Sequence of chain 1.C:
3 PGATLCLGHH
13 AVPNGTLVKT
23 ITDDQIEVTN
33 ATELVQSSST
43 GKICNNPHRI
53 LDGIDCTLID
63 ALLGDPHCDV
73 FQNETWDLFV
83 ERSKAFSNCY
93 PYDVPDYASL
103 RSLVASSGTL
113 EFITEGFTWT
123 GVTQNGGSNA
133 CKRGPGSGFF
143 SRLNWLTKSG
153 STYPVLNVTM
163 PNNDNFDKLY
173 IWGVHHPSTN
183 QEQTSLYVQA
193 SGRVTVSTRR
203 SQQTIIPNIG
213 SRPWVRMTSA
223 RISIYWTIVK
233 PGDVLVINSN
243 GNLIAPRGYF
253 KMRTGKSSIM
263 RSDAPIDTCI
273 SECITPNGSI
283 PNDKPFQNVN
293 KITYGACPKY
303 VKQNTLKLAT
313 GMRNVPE

Binding-site contacts:
Ligand atom C7 contacts residue TRP147 of chain 1.C at 3.7 Å (hydrophobic).
Ligand atom C9 contacts residue LEU188 of chain 1.C at 3.8 Å (hydrophobic).
Ligand atom N5 contacts residue GLY129 of chain 1.C at 2.8 Å (h-bond).
Ligand atom C11 contacts residue THR149 of chain 1.C at 3.9 Å.
Ligand atom C5 contacts residue GLY129 of chain 1.C at 3.6 Å.
Ligand atom C10 contacts residue GLY129 of chain 1.C at 3.8 Å.
Ligand atom O4 contacts residue GLY129 of chain 1.C at 3.8 Å.
Ligand atom C11 contacts residue GLY129 of chain 1.C at 3.8 Å.
Ligand atom C1 contacts residue SER130 of chain 1.C at 3.6 Å.
Ligand atom C6 contacts residue TRP147 of chain 1.C at 4.3 Å (hydrophobic).
Ligand atom O1B contacts residue SER130 of chain 1.C at 2.6 Å (h-bond).
Ligand atom C8 contacts residue TRP147 of chain 1.C at 4.0 Å (hydrophobic).
Ligand atom O9 contacts residue TYR92 of chain 1.C at 2.8 Å (h-bond).
Ligand atom C5 contacts residue MET219 of chain 1.C at 3.8 Å (hydrophobic).
Ligand atom O8 contacts residue TRP147 of chain 1.C at 3.7 Å.
Ligand atom O9 contacts residue ALA222 of chain 1.C at 3.5 Å.
Ligand atom O9 contacts residue GLU184 of chain 1.C at 2.8 Å (salt-bridge).
Ligand atom O1A contacts residue SER130 of chain 1.C at 3.5 Å.
Ligand atom C9 contacts residue GLU184 of chain 1.C at 3.6 Å.
Ligand atom O10 contacts residue LEU188 of chain 1.C at 3.0 Å.
Ligand atom O1A contacts residue ASN131 of chain 1.C at 2.8 Å (h-bond).
Ligand atom C9 contacts residue TRP147 of chain 1.C at 4.0 Å (hydrophobic).
Ligand atom C6 contacts residue GLY129 of chain 1.C at 4.0 Å.
Ligand atom C9 contacts residue HIS177 of chain 1.C at 3.5 Å.
Ligand atom C8 contacts residue TYR92 of chain 1.C at 3.7 Å (hydrophobic).
Ligand atom O1B contacts residue ASN131 of chain 1.C at 3.7 Å.
Ligand atom O8 contacts residue TYR92 of chain 1.C at 3.0 Å (h-bond).
Ligand atom C6 contacts residue MET219 of chain 1.C at 3.6 Å (hydrophobic).
Ligand atom C10 contacts residue TRP147 of chain 1.C at 4.3 Å (hydrophobic).
Ligand atom C11 contacts residue GLY128 of chain 1.C at 3.7 Å.
Ligand atom C1 contacts residue ASN131 of chain 1.C at 3.7 Å.
Ligand atom C4 contacts residue GLY129 of chain 1.C at 3.5 Å.
Ligand atom C9 contacts residue TYR92 of chain 1.C at 3.3 Å (hydrophobic).
Ligand atom O7 contacts residue LEU188 of chain 1.C at 3.5 Å.
Ligand atom O6 contacts residue TRP216 of chain 1.C at 3.3 Å.
Ligand atom C11 contacts residue TRP147 of chain 1.C at 3.9 Å (hydrophobic).
Ligand atom O6 contacts residue MET219 of chain 1.C at 3.2 Å (h-bond).
Ligand atom C10 contacts residue LEU188 of chain 1.C at 4.1 Å (hydrophobic).
Ligand atom N5 contacts residue TRP147 of chain 1.C at 4.3 Å.
Ligand atom O9 contacts residue HIS177 of chain 1.C at 3.5 Å (h-bond).

The small molecule below binds the protein below.
Small molecule (SMILES): CC(=O)N[C@H]1[C@H]([C@H](O)[C@H](O)CO)O[C@@](O[C@@H]2[C@@H](O)[C@H](O)O[C@H](CO)[C@@H]2O)(C(=O)O)C[C@@H]1O